Sequence of chain 5.B:
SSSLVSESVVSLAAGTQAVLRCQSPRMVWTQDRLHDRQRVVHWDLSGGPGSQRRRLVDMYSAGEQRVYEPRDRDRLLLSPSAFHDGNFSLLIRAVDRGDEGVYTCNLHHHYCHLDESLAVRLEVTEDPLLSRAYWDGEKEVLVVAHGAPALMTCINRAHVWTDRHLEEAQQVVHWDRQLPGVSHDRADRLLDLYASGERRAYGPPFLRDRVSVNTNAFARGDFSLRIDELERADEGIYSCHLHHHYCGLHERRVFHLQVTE

The protein below binds the small molecule below.
Small molecule (SMILES): CC(=O)N[C@@H]1[C@@H](O)[C@H](O)[C@@H](CO)O[C@H]1O

Binding-site contacts:
Ligand atom C5 contacts residue LEU151 of chain 5.B at 4.1 Å (hydrophobic).
Ligand atom C1 contacts residue ASN87 of chain 5.B at 1.4 Å.
Ligand atom C7 contacts residue ASN87 of chain 5.B at 3.6 Å.
Ligand atom C4 contacts residue ASN87 of chain 5.B at 4.2 Å.
Ligand atom C4 contacts residue LEU151 of chain 5.B at 4.4 Å (hydrophobic).
Ligand atom C1 contacts residue SER89 of chain 5.B at 4.5 Å.
Ligand atom O7 contacts residue ASP85 of chain 5.B at 4.3 Å.
Ligand atom O5 contacts residue SER79 of chain 5.B at 4.4 Å.
Ligand atom C5 contacts residue ASN87 of chain 5.B at 3.7 Å.
Ligand atom C2 contacts residue ASN87 of chain 5.B at 2.4 Å.
Ligand atom O6 contacts residue LEU151 of chain 5.B at 3.4 Å.
Ligand atom C6 contacts residue LEU151 of chain 5.B at 3.8 Å (hydrophobic).
Ligand atom O5 contacts residue SER89 of chain 5.B at 4.1 Å.
Ligand atom O7 contacts residue ASN87 of chain 5.B at 3.9 Å.
Ligand atom C5 contacts residue SER89 of chain 5.B at 4.3 Å.
Ligand atom O5 contacts residue ASN87 of chain 5.B at 2.3 Å (h-bond).
Ligand atom O4 contacts residue LEU151 of chain 5.B at 3.7 Å.
Ligand atom C3 contacts residue ASN87 of chain 5.B at 3.7 Å.
Ligand atom N2 contacts residue ASN87 of chain 5.B at 2.9 Å (h-bond).